This small molecule binds to this protein.
Small molecule (SMILES): COc1cc(CNC(=O)Cc2cn(CCCCC3CC4Cc5nc6cc(Cl)ccc6c(N)c5C(C3)C4)nn2)ccc1O

Binding-site contacts:
Ligand atom CAA contacts residue SER226 of chain 2.A at 2.8 Å.
Ligand atom CAV contacts residue ALA356 of chain 2.A at 3.7 Å (hydrophobic).
Ligand atom CAY contacts residue TYR360 of chain 2.A at 3.7 Å (hydrophobic).
Ligand atom CAF contacts residue HIS466 of chain 2.A at 3.8 Å.
Ligand atom CAU contacts residue TRP110 of chain 2.A at 3.8 Å (hydrophobic).
Ligand atom CAE contacts residue GLY145 of chain 2.A at 4.0 Å.
Ligand atom CBG contacts residue THR148 of chain 2.A at 4.0 Å.
Ligand atom CAT contacts residue TRP110 of chain 2.A at 3.3 Å (hydrophobic).
Ligand atom OBM contacts residue TYR360 of chain 2.A at 3.3 Å.
Ligand atom OBN contacts residue ASN96 of chain 2.A at 3.8 Å.
Ligand atom CAB contacts residue GLY145 of chain 2.A at 4.0 Å.
Ligand atom NBB contacts residue TYR360 of chain 2.A at 2.8 Å.
Ligand atom CAA contacts residue HIS466 of chain 2.A at 2.9 Å.
Ligand atom NBA contacts residue TYR360 of chain 2.A at 3.2 Å.
Ligand atom CAF contacts residue PHE426 of chain 2.A at 3.7 Å (hydrophobic).
Ligand atom CBE contacts residue ASP98 of chain 2.A at 3.6 Å.
Ligand atom OBO contacts residue ASN96 of chain 2.A at 3.8 Å.
Ligand atom CAB contacts residue HIS466 of chain 2.A at 3.6 Å.
Ligand atom OBM contacts residue ASP98 of chain 2.A at 3.5 Å.
Ligand atom CAC contacts residue GLY145 of chain 2.A at 3.6 Å.
Ligand atom CL1 contacts residue TRP259 of chain 2.A at 3.4 Å.
Ligand atom CAB contacts residue SER226 of chain 2.A at 3.5 Å.
Ligand atom NAL contacts residue HIS466 of chain 2.A at 2.6 Å (h-bond).
Ligand atom CAI contacts residue HIS466 of chain 2.A at 3.5 Å.
Ligand atom OBN contacts residue ALA305 of chain 2.A at 3.9 Å.
Ligand atom CBK contacts residue ASN96 of chain 2.A at 3.9 Å.
Ligand atom CAF contacts residue SER226 of chain 2.A at 3.4 Å.
Ligand atom CL1 contacts residue LEU314 of chain 2.A at 3.9 Å.
Ligand atom NBA contacts residue PHE357 of chain 2.A at 3.8 Å.
Ligand atom CAD contacts residue GLY145 of chain 2.A at 3.6 Å.
Ligand atom NAJ contacts residue GLY144 of chain 2.A at 3.9 Å.
Ligand atom NAJ contacts residue GLY145 of chain 2.A at 3.8 Å.
Ligand atom CAR contacts residue TRP110 of chain 2.A at 3.8 Å (hydrophobic).
Ligand atom CAI contacts residue SER226 of chain 2.A at 3.6 Å.
Ligand atom CAQ contacts residue TRP110 of chain 2.A at 3.6 Å (hydrophobic).
Ligand atom CBJ contacts residue ASN96 of chain 2.A at 3.6 Å.
Ligand atom CAG contacts residue GLY144 of chain 2.A at 4.0 Å.
Ligand atom NAL contacts residue SER226 of chain 2.A at 3.1 Å (h-bond).
Ligand atom CAP contacts residue THR148 of chain 2.A at 4.0 Å.
Ligand atom CBI contacts residue ASN96 of chain 2.A at 3.9 Å.

Sequence of chain 2.A:
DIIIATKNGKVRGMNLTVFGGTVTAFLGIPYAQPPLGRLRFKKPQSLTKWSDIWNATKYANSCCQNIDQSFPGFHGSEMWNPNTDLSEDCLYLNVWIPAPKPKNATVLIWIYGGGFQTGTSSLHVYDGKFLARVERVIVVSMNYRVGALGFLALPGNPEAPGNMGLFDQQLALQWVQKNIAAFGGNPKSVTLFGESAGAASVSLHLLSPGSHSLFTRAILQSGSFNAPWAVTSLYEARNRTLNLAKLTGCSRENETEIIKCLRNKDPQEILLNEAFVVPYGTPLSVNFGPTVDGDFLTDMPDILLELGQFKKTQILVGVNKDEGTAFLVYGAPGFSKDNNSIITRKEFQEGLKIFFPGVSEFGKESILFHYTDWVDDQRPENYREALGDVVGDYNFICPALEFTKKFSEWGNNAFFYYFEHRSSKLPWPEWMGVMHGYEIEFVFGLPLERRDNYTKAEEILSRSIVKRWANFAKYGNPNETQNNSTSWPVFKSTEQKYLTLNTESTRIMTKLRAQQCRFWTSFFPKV